Sequence of chain 1.D:
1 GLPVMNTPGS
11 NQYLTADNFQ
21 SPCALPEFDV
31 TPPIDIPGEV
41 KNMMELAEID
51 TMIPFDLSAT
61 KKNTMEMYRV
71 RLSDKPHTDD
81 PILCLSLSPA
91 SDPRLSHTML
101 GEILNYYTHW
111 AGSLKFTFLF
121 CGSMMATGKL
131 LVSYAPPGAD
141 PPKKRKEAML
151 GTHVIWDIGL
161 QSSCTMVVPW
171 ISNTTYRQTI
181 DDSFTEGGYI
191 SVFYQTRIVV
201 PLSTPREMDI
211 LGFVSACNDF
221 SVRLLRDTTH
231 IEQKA

Sequence of chain 1.B:
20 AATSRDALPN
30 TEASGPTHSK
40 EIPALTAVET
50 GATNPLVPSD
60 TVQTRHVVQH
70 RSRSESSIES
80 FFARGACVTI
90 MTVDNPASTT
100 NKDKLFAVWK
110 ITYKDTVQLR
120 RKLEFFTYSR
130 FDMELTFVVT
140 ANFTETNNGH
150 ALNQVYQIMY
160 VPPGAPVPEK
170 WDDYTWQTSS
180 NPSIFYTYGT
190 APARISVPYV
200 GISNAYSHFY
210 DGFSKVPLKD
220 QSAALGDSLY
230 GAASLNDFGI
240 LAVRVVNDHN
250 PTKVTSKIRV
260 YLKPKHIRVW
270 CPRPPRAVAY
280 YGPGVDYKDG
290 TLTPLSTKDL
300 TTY

Binding-site contacts:
Ligand atom C2 contacts residue ILE194 of chain 1.B at 3.5 Å (hydrophobic).
Ligand atom O14 contacts residue MET132 of chain 1.B at 3.4 Å.
Ligand atom C13 contacts residue VAL199 of chain 1.B at 3.7 Å (hydrophobic).
Ligand atom C7 contacts residue VAL196 of chain 1.B at 3.6 Å (hydrophobic).
Ligand atom C10 contacts residue ILE110 of chain 1.B at 3.5 Å (hydrophobic).
Ligand atom C21 contacts residue PHE237 of chain 1.B at 3.7 Å (hydrophobic).
Ligand atom C3 contacts residue ALA24 of chain 1.D at 3.5 Å (hydrophobic).
Ligand atom C8 contacts residue VAL199 of chain 1.B at 3.7 Å (hydrophobic).
Ligand atom C19 contacts residue TYR205 of chain 1.B at 3.7 Å (hydrophobic).
Ligand atom C17 contacts residue PHE237 of chain 1.B at 3.7 Å (hydrophobic).
Ligand atom C8 contacts residue VAL196 of chain 1.B at 3.6 Å (hydrophobic).
Ligand atom C20 contacts residue TYR205 of chain 1.B at 3.5 Å (hydrophobic).
Ligand atom N3 contacts residue ILE194 of chain 1.B at 3.6 Å.
Ligand atom O23 contacts residue TYR112 of chain 1.B at 3.5 Å.
Ligand atom C12 contacts residue PHE237 of chain 1.B at 3.5 Å (hydrophobic).
Ligand atom C18 contacts residue TYR112 of chain 1.B at 3.7 Å (hydrophobic).
Ligand atom C5 contacts residue VAL196 of chain 1.B at 3.8 Å (hydrophobic).
Ligand atom C18 contacts residue PHE237 of chain 1.B at 3.6 Å (hydrophobic).
Ligand atom C17 contacts residue TYR112 of chain 1.B at 3.8 Å (hydrophobic).
Ligand atom C7 contacts residue TYR159 of chain 1.B at 3.7 Å (hydrophobic).
Ligand atom O22 contacts residue TYR112 of chain 1.B at 3.5 Å.
Ligand atom N4 contacts residue LEU240 of chain 1.B at 3.6 Å.
Ligand atom C25 contacts residue ASP236 of chain 1.B at 3.5 Å.
Ligand atom C10 contacts residue MET132 of chain 1.B at 3.3 Å (hydrophobic).
Ligand atom N3 contacts residue TYR159 of chain 1.B at 3.9 Å.
Ligand atom O22 contacts residue TYR205 of chain 1.B at 3.8 Å.
Ligand atom C13 contacts residue MET132 of chain 1.B at 3.8 Å (hydrophobic).
Ligand atom O23 contacts residue PHE237 of chain 1.B at 3.8 Å.
Ligand atom C1 contacts residue PRO181 of chain 1.B at 3.7 Å (hydrophobic).
Ligand atom C11 contacts residue ILE110 of chain 1.B at 3.6 Å (hydrophobic).
Ligand atom C4 contacts residue VAL196 of chain 1.B at 3.9 Å (hydrophobic).
Ligand atom N3 contacts residue LEU240 of chain 1.B at 3.5 Å.
Ligand atom C3 contacts residue TYR159 of chain 1.B at 3.6 Å (hydrophobic).
Ligand atom N6 contacts residue VAL196 of chain 1.B at 3.9 Å.
Ligand atom C21 contacts residue TYR112 of chain 1.B at 3.3 Å (hydrophobic).
Ligand atom C25 contacts residue SER206 of chain 1.B at 3.8 Å.
Ligand atom C11 contacts residue LEU134 of chain 1.B at 3.8 Å (hydrophobic).
Ligand atom N4 contacts residue LEU134 of chain 1.B at 3.7 Å.
Ligand atom C2 contacts residue TYR159 of chain 1.B at 3.5 Å (hydrophobic).
Ligand atom C4 contacts residue TYR159 of chain 1.B at 3.5 Å (hydrophobic).

The protein below binds the small molecule below.
Small molecule (SMILES): CCOC(=O)c1ccc(OCCC2CCN(c3ccc(C)nn3)CC2)cc1